This protein binds this small molecule.
Small molecule (SMILES): C=C1[C@H](O)CC(=C/C=C2\CCC[C@]3(C)[C@@H]([C@H](C)C(=O)C#C/C=C/C)CC[C@@H]23)C[C@H]1O

Binding-site contacts:
Ligand atom C19 contacts residue 9KX1 of chain 1.C at 1.8 Å.
Ligand atom C26 contacts residue LEU71 of chain 1.A at 3.1 Å (hydrophobic).
Ligand atom C3 contacts residue 9KX1 of chain 1.C at 0.2 Å.
Ligand atom C23 contacts residue HIS149 of chain 1.A at 3.2 Å.
Ligand atom O contacts residue ARG118 of chain 1.A at 3.0 Å (salt-bridge).
Ligand atom C2 contacts residue 9KX1 of chain 1.C at 0.2 Å.
Ligand atom C6 contacts residue 9KX1 of chain 1.C at 0.2 Å.
Ligand atom C4 contacts residue 9KX1 of chain 1.C at 0.4 Å.
Ligand atom C1 contacts residue 9KX1 of chain 1.C at 0.2 Å.
Ligand atom C17 contacts residue 9KX1 of chain 1.C at 0.9 Å.
Ligand atom C5 contacts residue 9KX1 of chain 1.C at 0.2 Å.
Ligand atom C18 contacts residue 9KX1 of chain 1.C at 1.1 Å.
Ligand atom O2 contacts residue HIS149 of chain 1.A at 3.0 Å (h-bond).
Ligand atom C25 contacts residue 9KX1 of chain 1.C at 1.9 Å.
Ligand atom C7 contacts residue 9KX1 of chain 1.C at 0.4 Å.
Ligand atom O1 contacts residue TYR38 of chain 1.A at 2.8 Å (h-bond).
Ligand atom O2 contacts residue 9KX1 of chain 1.C at 1.6 Å.
Ligand atom C22 contacts residue HIS149 of chain 1.A at 3.1 Å.
Ligand atom C contacts residue 9KX1 of chain 1.C at 0.4 Å.
Ligand atom C19 contacts residue VAL78 of chain 1.A at 3.3 Å (hydrophobic).
Ligand atom O contacts residue 9KX1 of chain 1.C at 0.1 Å (h-bond).
Ligand atom C8 contacts residue 9KX1 of chain 1.C at 0.4 Å.
Ligand atom C12 contacts residue 9KX1 of chain 1.C at 0.2 Å.
Ligand atom C9 contacts residue 9KX1 of chain 1.C at 0.7 Å.
Ligand atom C26 contacts residue 9KX1 of chain 1.C at 3.3 Å.
Ligand atom C13 contacts residue 9KX1 of chain 1.C at 0.3 Å.
Ligand atom C16 contacts residue 9KX1 of chain 1.C at 1.0 Å.
Ligand atom C24 contacts residue 9KX1 of chain 1.C at 1.5 Å.
Ligand atom C14 contacts residue 9KX1 of chain 1.C at 1.2 Å.
Ligand atom O2 contacts residue LEU153 of chain 1.A at 3.4 Å.
Ligand atom C11 contacts residue 9KX1 of chain 1.C at 0.5 Å.
Ligand atom O1 contacts residue 9KX1 of chain 1.C at 0.2 Å (h-bond).
Ligand atom C20 contacts residue 9KX1 of chain 1.C at 0.5 Å.
Ligand atom O1 contacts residue SER122 of chain 1.A at 3.0 Å (h-bond).
Ligand atom C22 contacts residue 9KX1 of chain 1.C at 0.7 Å.
Ligand atom C10 contacts residue 9KX1 of chain 1.C at 0.8 Å.
Ligand atom C23 contacts residue 9KX1 of chain 1.C at 0.7 Å.
Ligand atom C21 contacts residue 9KX1 of chain 1.C at 0.2 Å.
Ligand atom C15 contacts residue 9KX1 of chain 1.C at 1.1 Å.
Ligand atom O contacts residue SER81 of chain 1.A at 2.6 Å (h-bond).

Sequence of chain 1.A:
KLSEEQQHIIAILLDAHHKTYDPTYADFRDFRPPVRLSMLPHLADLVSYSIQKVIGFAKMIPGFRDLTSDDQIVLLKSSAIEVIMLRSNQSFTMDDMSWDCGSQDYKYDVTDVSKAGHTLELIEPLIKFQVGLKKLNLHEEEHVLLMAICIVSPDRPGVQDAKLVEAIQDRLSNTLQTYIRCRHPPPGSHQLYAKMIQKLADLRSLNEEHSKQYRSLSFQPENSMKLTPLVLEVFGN